Sequence of chain 3.A:
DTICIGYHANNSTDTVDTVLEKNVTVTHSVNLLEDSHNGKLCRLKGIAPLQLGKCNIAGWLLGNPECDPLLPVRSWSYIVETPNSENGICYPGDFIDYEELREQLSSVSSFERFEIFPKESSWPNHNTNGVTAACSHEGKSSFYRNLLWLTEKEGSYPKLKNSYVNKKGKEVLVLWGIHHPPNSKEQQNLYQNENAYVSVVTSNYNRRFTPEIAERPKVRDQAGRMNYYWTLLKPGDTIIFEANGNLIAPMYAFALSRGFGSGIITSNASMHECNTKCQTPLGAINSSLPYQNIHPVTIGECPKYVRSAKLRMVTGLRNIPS

Binding-site contacts:
Ligand atom N2 contacts residue ASN286 of chain 3.A at 2.9 Å (h-bond).
Ligand atom O5 contacts residue ASN286 of chain 3.A at 2.4 Å (h-bond).
Ligand atom C7 contacts residue ASN286 of chain 3.A at 3.5 Å.
Ligand atom C4 contacts residue ASN286 of chain 3.A at 4.2 Å.
Ligand atom C2 contacts residue ASN286 of chain 3.A at 2.5 Å.
Ligand atom O7 contacts residue ASN286 of chain 3.A at 3.7 Å.
Ligand atom C1 contacts residue ASN286 of chain 3.A at 1.4 Å.
Ligand atom C3 contacts residue ASN286 of chain 3.A at 3.8 Å.
Ligand atom C5 contacts residue ASN286 of chain 3.A at 3.7 Å.

This small molecule binds to this protein.
Small molecule (SMILES): CC(=O)N[C@@H]1[C@@H](O)[C@H](O)[C@@H](CO)O[C@H]1O